This small molecule binds to this protein.
Small molecule (SMILES): O=P(O)(O)[C@@H](CCCc1cccc(Oc2ccccc2)c1)S(=O)(=O)O

Sequence of chain 1.A:
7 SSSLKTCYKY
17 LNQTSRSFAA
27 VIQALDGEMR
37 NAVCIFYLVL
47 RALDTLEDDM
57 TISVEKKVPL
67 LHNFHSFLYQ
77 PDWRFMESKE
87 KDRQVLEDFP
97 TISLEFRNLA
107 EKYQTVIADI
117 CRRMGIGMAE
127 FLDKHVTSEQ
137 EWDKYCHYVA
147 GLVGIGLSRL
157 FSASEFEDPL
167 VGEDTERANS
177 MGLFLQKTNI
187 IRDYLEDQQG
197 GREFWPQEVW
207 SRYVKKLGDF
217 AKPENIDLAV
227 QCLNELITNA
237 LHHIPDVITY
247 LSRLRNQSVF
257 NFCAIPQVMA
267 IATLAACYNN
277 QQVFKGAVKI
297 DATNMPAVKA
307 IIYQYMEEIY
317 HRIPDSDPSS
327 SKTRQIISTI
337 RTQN

Binding-site contacts:
Ligand atom CAL contacts residue TYR43 of chain 1.A at 3.8 Å (hydrophobic).
Ligand atom OAC contacts residue MG1 of chain 1.H at 2.6 Å.
Ligand atom OAD contacts residue ARG47 of chain 1.A at 3.0 Å (salt-bridge).
Ligand atom CAJ contacts residue LEU46 of chain 1.A at 3.8 Å (hydrophobic).
Ligand atom OAB contacts residue GLN182 of chain 1.A at 3.4 Å (h-bond).
Ligand atom CAJ contacts residue ARG47 of chain 1.A at 3.8 Å.
Ligand atom CAK contacts residue ARG47 of chain 1.A at 3.8 Å.
Ligand atom CAM contacts residue VAL149 of chain 1.A at 3.3 Å (hydrophobic).
Ligand atom CAN contacts residue LEU46 of chain 1.A at 4.1 Å (hydrophobic).
Ligand atom OAE contacts residue ARG47 of chain 1.A at 3.8 Å.
Ligand atom CAU contacts residue TYR43 of chain 1.A at 4.0 Å (hydrophobic).
Ligand atom OAA contacts residue MG1 of chain 1.H at 3.0 Å.
Ligand atom CAP contacts residue VAL145 of chain 1.A at 4.0 Å (hydrophobic).
Ligand atom CAM contacts residue TYR43 of chain 1.A at 4.1 Å (hydrophobic).
Ligand atom CAG contacts residue ILE28 of chain 1.A at 3.9 Å (hydrophobic).
Ligand atom CAQ contacts residue VAL145 of chain 1.A at 3.6 Å (hydrophobic).
Ligand atom SAY contacts residue ASP50 of chain 1.A at 4.0 Å.
Ligand atom CAJ contacts residue TYR43 of chain 1.A at 4.0 Å (hydrophobic).
Ligand atom CAK contacts residue LEU46 of chain 1.A at 3.9 Å (hydrophobic).
Ligand atom CAH contacts residue TYR43 of chain 1.A at 3.6 Å (hydrophobic).
Ligand atom OAC contacts residue ASP50 of chain 1.A at 3.2 Å (salt-bridge).
Ligand atom CAR contacts residue ASP50 of chain 1.A at 3.6 Å.
Ligand atom OAE contacts residue ASP54 of chain 1.A at 3.5 Å (salt-bridge).
Ligand atom PAX contacts residue ASP50 of chain 1.A at 3.6 Å.
Ligand atom CAI contacts residue PHE42 of chain 1.A at 4.1 Å (hydrophobic).
Ligand atom CAG contacts residue TYR43 of chain 1.A at 3.8 Å (hydrophobic).
Ligand atom CAI contacts residue TYR43 of chain 1.A at 3.7 Å (hydrophobic).
Ligand atom CAW contacts residue ASP50 of chain 1.A at 4.1 Å.
Ligand atom OAA contacts residue VAL145 of chain 1.A at 4.0 Å.
Ligand atom CAO contacts residue VAL149 of chain 1.A at 3.9 Å (hydrophobic).
Ligand atom OAE contacts residue ASP50 of chain 1.A at 2.9 Å (salt-bridge).
Ligand atom CAG contacts residue VAL39 of chain 1.A at 4.0 Å (hydrophobic).
Ligand atom OAC contacts residue ASP54 of chain 1.A at 3.0 Å (salt-bridge).
Ligand atom OAA contacts residue GLU53 of chain 1.A at 3.6 Å (salt-bridge).
Ligand atom OAS contacts residue VAL149 of chain 1.A at 3.3 Å.
Ligand atom CAU contacts residue VAL149 of chain 1.A at 3.4 Å (hydrophobic).
Ligand atom PAX contacts residue MG1 of chain 1.H at 3.3 Å.
Ligand atom CAH contacts residue PHE24 of chain 1.A at 4.1 Å (hydrophobic).
Ligand atom CAN contacts residue TYR43 of chain 1.A at 3.6 Å (hydrophobic).
Ligand atom OAA contacts residue ASP50 of chain 1.A at 2.9 Å (salt-bridge).